Sequence of chain 1.C:
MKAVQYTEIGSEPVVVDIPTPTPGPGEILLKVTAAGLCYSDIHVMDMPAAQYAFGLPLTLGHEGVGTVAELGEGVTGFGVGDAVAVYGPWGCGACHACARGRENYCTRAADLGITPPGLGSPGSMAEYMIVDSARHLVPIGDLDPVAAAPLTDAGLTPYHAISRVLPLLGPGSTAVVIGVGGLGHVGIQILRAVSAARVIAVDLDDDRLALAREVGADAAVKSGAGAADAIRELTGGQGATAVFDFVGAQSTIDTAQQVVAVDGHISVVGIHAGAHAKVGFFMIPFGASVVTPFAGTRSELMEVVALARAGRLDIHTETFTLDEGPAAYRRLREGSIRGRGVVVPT

This small molecule binds to this protein.
Small molecule (SMILES): C[C@@H](CCC(=O)O)C(=O)O

Binding-site contacts:
Ligand atom C1 contacts residue ASP153 of chain 1.B at 3.8 Å.
Ligand atom O8 contacts residue ZN1 of chain 1.J at 2.0 Å.
Ligand atom C3 contacts residue SER40 of chain 1.B at 4.0 Å.
Ligand atom C1 contacts residue ZN1 of chain 1.J at 2.9 Å.
Ligand atom C5 contacts residue VAL44 of chain 1.B at 3.9 Å (hydrophobic).
Ligand atom C1 contacts residue HIS62 of chain 1.B at 3.6 Å.
Ligand atom O9 contacts residue ASP153 of chain 1.B at 3.6 Å (salt-bridge).
Ligand atom O9 contacts residue LEU119 of chain 1.B at 3.6 Å.
Ligand atom O8 contacts residue NAD1 of chain 1.K at 3.2 Å.
Ligand atom O10 contacts residue PHE294 of chain 1.B at 4.1 Å.
Ligand atom C2 contacts residue SER40 of chain 1.B at 3.5 Å.
Ligand atom C3 contacts residue LEU119 of chain 1.B at 3.7 Å (hydrophobic).
Ligand atom C5 contacts residue PHE54 of chain 1.B at 4.1 Å (hydrophobic).
Ligand atom O8 contacts residue SER40 of chain 1.B at 2.7 Å (h-bond).
Ligand atom C5 contacts residue LEU119 of chain 1.B at 4.1 Å (hydrophobic).
Ligand atom C1 contacts residue LEU119 of chain 1.B at 4.3 Å (hydrophobic).
Ligand atom O12 contacts residue PHE294 of chain 1.B at 3.4 Å.
Ligand atom O8 contacts residue HIS62 of chain 1.B at 3.1 Å (h-bond).
Ligand atom O9 contacts residue NAD1 of chain 1.K at 4.5 Å.
Ligand atom C2 contacts residue NAD1 of chain 1.K at 4.3 Å.
Ligand atom C2 contacts residue PHE294 of chain 1.B at 4.1 Å (hydrophobic).
Ligand atom O9 contacts residue HIS62 of chain 1.B at 3.4 Å (h-bond).
Ligand atom O8 contacts residue ASP153 of chain 1.B at 3.2 Å (salt-bridge).
Ligand atom O10 contacts residue PHE286 of chain 1.C at 4.5 Å.
Ligand atom C2 contacts residue ZN1 of chain 1.J at 4.3 Å.
Ligand atom C1 contacts residue NAD1 of chain 1.K at 3.9 Å.
Ligand atom O10 contacts residue ILE271 of chain 1.B at 3.9 Å.
Ligand atom C7 contacts residue PHE294 of chain 1.B at 3.8 Å (hydrophobic).
Ligand atom C1 contacts residue SER40 of chain 1.B at 3.5 Å.
Ligand atom O9 contacts residue ZN1 of chain 1.J at 3.2 Å.
Ligand atom O8 contacts residue CYS38 of chain 1.B at 3.5 Å (h-bond).
Ligand atom C4 contacts residue SER40 of chain 1.B at 4.5 Å.

Sequence of chain 1.B:
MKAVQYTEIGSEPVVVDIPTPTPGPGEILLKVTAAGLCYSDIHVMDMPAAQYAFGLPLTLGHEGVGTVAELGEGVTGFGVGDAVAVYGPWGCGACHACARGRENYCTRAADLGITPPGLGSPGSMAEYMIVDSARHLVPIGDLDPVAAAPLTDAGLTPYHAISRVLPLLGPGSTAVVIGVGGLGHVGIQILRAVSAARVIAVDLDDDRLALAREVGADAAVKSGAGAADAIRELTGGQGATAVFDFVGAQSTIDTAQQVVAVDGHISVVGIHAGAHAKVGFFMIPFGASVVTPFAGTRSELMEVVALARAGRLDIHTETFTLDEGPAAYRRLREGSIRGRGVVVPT